Sequence of chain 1.A:
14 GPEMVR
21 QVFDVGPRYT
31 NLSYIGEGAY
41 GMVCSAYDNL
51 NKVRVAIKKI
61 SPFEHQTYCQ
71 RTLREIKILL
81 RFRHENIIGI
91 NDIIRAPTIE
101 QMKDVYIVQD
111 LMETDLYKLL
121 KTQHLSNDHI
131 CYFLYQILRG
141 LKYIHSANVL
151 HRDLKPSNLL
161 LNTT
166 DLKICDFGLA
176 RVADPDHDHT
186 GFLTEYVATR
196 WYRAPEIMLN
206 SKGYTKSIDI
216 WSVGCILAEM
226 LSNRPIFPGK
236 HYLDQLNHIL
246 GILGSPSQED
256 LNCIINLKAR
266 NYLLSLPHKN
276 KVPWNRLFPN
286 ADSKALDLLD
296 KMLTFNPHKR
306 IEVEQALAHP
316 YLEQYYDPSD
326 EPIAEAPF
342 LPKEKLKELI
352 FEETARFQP

This small molecule binds to this protein.
Small molecule (SMILES): C#CCOC[C@H]1O[C@@H](n2cnc3c(N)ncnc32)[C@H](O)[C@@H]1O

Binding-site contacts:
Ligand atom C4' contacts residue VAL43 of chain 1.A at 4.2 Å (hydrophobic).
Ligand atom C6 contacts residue LEU160 of chain 1.A at 4.2 Å (hydrophobic).
Ligand atom C5' contacts residue VAL43 of chain 1.A at 3.9 Å (hydrophobic).
Ligand atom N3 contacts residue MET112 of chain 1.A at 3.7 Å.
Ligand atom C4' contacts residue GLU37 of chain 1.A at 4.0 Å.
Ligand atom O2' contacts residue ASP115 of chain 1.A at 2.6 Å (salt-bridge).
Ligand atom CAE contacts residue GLU37 of chain 1.A at 4.2 Å.
Ligand atom CAA contacts residue ALA39 of chain 1.A at 3.9 Å (hydrophobic).
Ligand atom C6 contacts residue ALA56 of chain 1.A at 3.4 Å (hydrophobic).
Ligand atom N6 contacts residue MET112 of chain 1.A at 4.0 Å.
Ligand atom C2 contacts residue MET112 of chain 1.A at 2.9 Å (hydrophobic).
Ligand atom CAA contacts residue GLY38 of chain 1.A at 3.4 Å.
Ligand atom C6 contacts residue ASP110 of chain 1.A at 3.6 Å.
Ligand atom O4' contacts residue VAL43 of chain 1.A at 3.5 Å.
Ligand atom CAE contacts residue GLY38 of chain 1.A at 3.5 Å.
Ligand atom N1 contacts residue ASP110 of chain 1.A at 3.6 Å.
Ligand atom C2 contacts residue ALA56 of chain 1.A at 4.2 Å (hydrophobic).
Ligand atom N1 contacts residue ALA56 of chain 1.A at 3.5 Å.
Ligand atom N7 contacts residue GLN109 of chain 1.A at 4.0 Å.
Ligand atom N6 contacts residue GLN109 of chain 1.A at 3.5 Å (h-bond).
Ligand atom N6 contacts residue ALA56 of chain 1.A at 3.4 Å.
Ligand atom O3' contacts residue LYS118 of chain 1.A at 3.0 Å (salt-bridge).
Ligand atom N1 contacts residue LEU111 of chain 1.A at 3.7 Å.
Ligand atom N6 contacts residue ASP110 of chain 1.A at 2.8 Å (salt-bridge).
Ligand atom N1 contacts residue MET112 of chain 1.A at 2.8 Å (h-bond).
Ligand atom C6 contacts residue MET112 of chain 1.A at 3.8 Å (hydrophobic).
Ligand atom C5' contacts residue GLU37 of chain 1.A at 3.5 Å.
Ligand atom CAH contacts residue GLU37 of chain 1.A at 4.0 Å.
Ligand atom C2 contacts residue LEU111 of chain 1.A at 4.0 Å (hydrophobic).
Ligand atom O5' contacts residue GLU37 of chain 1.A at 3.2 Å (salt-bridge).
Ligand atom C5 contacts residue LEU160 of chain 1.A at 4.2 Å (hydrophobic).
Ligand atom N9 contacts residue VAL43 of chain 1.A at 4.1 Å.
Ligand atom C2' contacts residue ASP115 of chain 1.A at 3.7 Å.
Ligand atom N6 contacts residue LEU160 of chain 1.A at 3.9 Å.
Ligand atom CAA contacts residue VAL43 of chain 1.A at 4.0 Å (hydrophobic).
Ligand atom C3' contacts residue LYS118 of chain 1.A at 4.1 Å.
Ligand atom O2' contacts residue LYS118 of chain 1.A at 3.5 Å (salt-bridge).
Ligand atom C5 contacts residue ALA56 of chain 1.A at 4.1 Å (hydrophobic).
Ligand atom O3' contacts residue ILE35 of chain 1.A at 3.7 Å.
Ligand atom N7 contacts residue LEU160 of chain 1.A at 4.1 Å.